Binding-site contacts:
Ligand atom O2 contacts residue ASN137 of chain 1.A at 2.7 Å (h-bond).
Ligand atom O2 contacts residue PHE133 of chain 1.A at 3.2 Å.
Ligand atom C5 contacts residue PHE133 of chain 1.A at 3.7 Å (hydrophobic).
Ligand atom C4 contacts residue ASP87 of chain 1.A at 3.5 Å.
Ligand atom O2 contacts residue SER138 of chain 1.A at 2.9 Å (h-bond).
Ligand atom C2 contacts residue ASN137 of chain 1.A at 3.7 Å.
Ligand atom C1 contacts residue GLU222 of chain 1.A at 3.9 Å.
Ligand atom O6 contacts residue ALA86 of chain 1.A at 3.6 Å.
Ligand atom O4 contacts residue PHE133 of chain 1.A at 3.4 Å.
Ligand atom C5 contacts residue SER138 of chain 1.A at 4.0 Å.
Ligand atom C3 contacts residue SER138 of chain 1.A at 3.7 Å.
Ligand atom O3 contacts residue GLY107 of chain 1.A at 2.7 Å (h-bond).
Ligand atom O6 contacts residue GLU222 of chain 1.A at 3.1 Å (salt-bridge).
Ligand atom C5 contacts residue ASN137 of chain 1.A at 3.7 Å.
Ligand atom O2 contacts residue GLY221 of chain 1.A at 3.6 Å.
Ligand atom O1 contacts residue GLU222 of chain 1.A at 3.6 Å.
Ligand atom O4 contacts residue GLY107 of chain 1.A at 3.2 Å (h-bond).
Ligand atom O2 contacts residue ALA105 of chain 1.A at 3.9 Å.
Ligand atom C3 contacts residue GLY107 of chain 1.A at 3.7 Å.
Ligand atom C4 contacts residue ASN137 of chain 1.A at 3.5 Å.
Ligand atom C4 contacts residue GLY107 of chain 1.A at 3.6 Å.
Ligand atom C6 contacts residue ASN137 of chain 1.A at 3.9 Å.
Ligand atom C6 contacts residue PHE133 of chain 1.A at 3.5 Å (hydrophobic).
Ligand atom O6 contacts residue ASP87 of chain 1.A at 2.7 Å (salt-bridge).
Ligand atom O3 contacts residue GLY106 of chain 1.A at 3.5 Å.
Ligand atom C6 contacts residue ASP87 of chain 1.A at 3.6 Å.
Ligand atom O6 contacts residue GLN223 of chain 1.A at 3.1 Å (h-bond).
Ligand atom O4 contacts residue ASN139 of chain 1.A at 2.9 Å (h-bond).
Ligand atom C6 contacts residue GLU222 of chain 1.A at 3.9 Å.
Ligand atom C1 contacts residue ASN137 of chain 1.A at 3.8 Å.
Ligand atom C6 contacts residue GLN223 of chain 1.A at 3.7 Å.
Ligand atom O4 contacts residue ASP87 of chain 1.A at 2.6 Å (salt-bridge).
Ligand atom O3 contacts residue SER138 of chain 1.A at 3.4 Å (h-bond).
Ligand atom O4 contacts residue SER138 of chain 1.A at 3.8 Å.
Ligand atom O5 contacts residue ASN137 of chain 1.A at 3.1 Å (h-bond).
Ligand atom O5 contacts residue GLU222 of chain 1.A at 3.0 Å (salt-bridge).
Ligand atom O5 contacts residue GLY221 of chain 1.A at 3.9 Å.
Ligand atom C7 contacts residue GLU222 of chain 1.A at 3.5 Å.
Ligand atom O6 contacts residue GLY221 of chain 1.A at 3.2 Å (h-bond).
Ligand atom O2 contacts residue GLY106 of chain 1.A at 3.9 Å.

A protein and the small-molecule ligand that binds it are described below.
Small molecule (SMILES): CO[C@H]1O[C@H](CO)[C@@H](O)[C@H](O[C@H]2O[C@H](CO)[C@@H](O)[C@H](O)[C@@H]2O)[C@@H]1O

Sequence of chain 1.A:
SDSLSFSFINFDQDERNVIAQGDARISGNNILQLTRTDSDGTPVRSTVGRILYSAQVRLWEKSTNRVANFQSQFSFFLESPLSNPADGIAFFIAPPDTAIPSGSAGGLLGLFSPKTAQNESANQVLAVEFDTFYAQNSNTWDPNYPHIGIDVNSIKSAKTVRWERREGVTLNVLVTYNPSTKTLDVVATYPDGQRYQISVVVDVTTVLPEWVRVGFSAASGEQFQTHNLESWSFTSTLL